Sequence of chain 1.A:
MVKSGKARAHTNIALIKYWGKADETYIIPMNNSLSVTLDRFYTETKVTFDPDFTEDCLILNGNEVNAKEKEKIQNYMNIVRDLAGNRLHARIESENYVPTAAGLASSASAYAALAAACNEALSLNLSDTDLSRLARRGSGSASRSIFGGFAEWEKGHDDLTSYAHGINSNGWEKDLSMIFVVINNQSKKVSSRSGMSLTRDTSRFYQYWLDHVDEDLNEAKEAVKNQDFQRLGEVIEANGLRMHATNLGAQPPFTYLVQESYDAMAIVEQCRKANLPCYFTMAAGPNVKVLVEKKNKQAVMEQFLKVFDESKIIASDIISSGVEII

This protein binds this small molecule.
Small molecule (SMILES): C[C@@](O)(CCO[P](=O)(O)OP(=O)(O)O)CC(=O)O

Binding-site contacts:
Ligand atom O1B contacts residue SER144 of chain 1.A at 2.8 Å (h-bond).
Ligand atom O1 contacts residue LYS22 of chain 1.A at 2.9 Å (salt-bridge).
Ligand atom O2A contacts residue GLY145 of chain 1.A at 3.9 Å.
Ligand atom O1 contacts residue ALA288 of chain 1.A at 3.5 Å.
Ligand atom O6 contacts residue TYR23 of chain 1.A at 3.6 Å.
Ligand atom O2A contacts residue TYR23 of chain 1.A at 3.2 Å.
Ligand atom O2A contacts residue SER146 of chain 1.A at 2.3 Å (h-bond).
Ligand atom O5 contacts residue AGS1 of chain 1.I at 2.4 Å (h-bond).
Ligand atom O1A contacts residue AGS1 of chain 1.I at 2.6 Å (h-bond).
Ligand atom O1A contacts residue SER112 of chain 1.A at 3.0 Å (h-bond).
Ligand atom PA contacts residue SER144 of chain 1.A at 3.9 Å.
Ligand atom C1 contacts residue ALA288 of chain 1.A at 3.9 Å (hydrophobic).
Ligand atom O2 contacts residue ILE18 of chain 1.A at 3.5 Å.
Ligand atom O2B contacts residue GLY145 of chain 1.A at 2.8 Å (h-bond).
Ligand atom O2 contacts residue ALA19 of chain 1.A at 2.9 Å (h-bond).
Ligand atom C5 contacts residue TYR23 of chain 1.A at 3.7 Å (hydrophobic).
Ligand atom PA contacts residue AGS1 of chain 1.I at 3.0 Å.
Ligand atom O2B contacts residue TYR23 of chain 1.A at 2.6 Å (h-bond).
Ligand atom O5 contacts residue SER197 of chain 1.A at 3.4 Å.
Ligand atom O1A contacts residue SER146 of chain 1.A at 3.4 Å (h-bond).
Ligand atom O3B contacts residue TYR23 of chain 1.A at 3.9 Å.
Ligand atom O2 contacts residue ASN17 of chain 1.A at 3.8 Å.
Ligand atom O2A contacts residue SER144 of chain 1.A at 3.6 Å (h-bond).
Ligand atom PB contacts residue GLY145 of chain 1.A at 3.9 Å.
Ligand atom O1B contacts residue ARG198 of chain 1.A at 3.2 Å (salt-bridge).
Ligand atom C1 contacts residue ALA19 of chain 1.A at 3.8 Å (hydrophobic).
Ligand atom PB contacts residue LYS26 of chain 1.A at 3.6 Å.
Ligand atom O2A contacts residue AGS1 of chain 1.I at 3.7 Å.
Ligand atom O2B contacts residue LYS26 of chain 1.A at 3.3 Å (salt-bridge).
Ligand atom C3 contacts residue TYR23 of chain 1.A at 3.5 Å (hydrophobic).
Ligand atom PB contacts residue TYR23 of chain 1.A at 3.6 Å.
Ligand atom O3B contacts residue LYS26 of chain 1.A at 2.8 Å (salt-bridge).
Ligand atom O3B contacts residue ARG198 of chain 1.A at 3.0 Å (salt-bridge).
Ligand atom O3A contacts residue TYR23 of chain 1.A at 3.7 Å.
Ligand atom C3A contacts residue TYR23 of chain 1.A at 2.5 Å (hydrophobic).
Ligand atom O1A contacts residue SER144 of chain 1.A at 3.2 Å (h-bond).
Ligand atom PA contacts residue SER146 of chain 1.A at 3.4 Å.
Ligand atom C4 contacts residue TYR23 of chain 1.A at 3.6 Å (hydrophobic).
Ligand atom C5 contacts residue AGS1 of chain 1.I at 3.4 Å.
Ligand atom O1B contacts residue GLY145 of chain 1.A at 3.7 Å.